Sequence of chain 1.B:
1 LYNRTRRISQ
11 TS

Sequence of chain 1.A:
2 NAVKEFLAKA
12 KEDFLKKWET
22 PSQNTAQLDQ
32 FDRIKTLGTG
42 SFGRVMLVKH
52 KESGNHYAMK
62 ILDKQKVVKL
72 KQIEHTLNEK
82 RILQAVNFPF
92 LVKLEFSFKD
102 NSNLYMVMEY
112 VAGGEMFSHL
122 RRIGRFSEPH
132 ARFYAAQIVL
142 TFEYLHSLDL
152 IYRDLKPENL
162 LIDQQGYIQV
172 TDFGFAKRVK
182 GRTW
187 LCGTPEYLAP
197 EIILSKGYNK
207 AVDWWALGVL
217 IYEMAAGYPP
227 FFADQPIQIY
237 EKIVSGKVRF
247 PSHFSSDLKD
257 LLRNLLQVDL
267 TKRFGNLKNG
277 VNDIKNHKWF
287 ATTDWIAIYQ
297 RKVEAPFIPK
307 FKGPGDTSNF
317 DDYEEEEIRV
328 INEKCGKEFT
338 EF

This small molecule binds to this protein.
Small molecule (SMILES): Nc1ncnc2c1ncn2[C@@H]1O[C@H](CO[P](=O)(O)O[P](=O)(O)NP(=O)(O)O)[C@@H](O)[C@H]1O

Binding-site contacts:
Ligand atom C2 contacts residue VAL112 of chain 1.A at 3.5 Å (hydrophobic).
Ligand atom O2G contacts residue MG1 of chain 1.C at 2.0 Å.
Ligand atom N3 contacts residue PHE316 of chain 1.A at 3.5 Å.
Ligand atom N7 contacts residue THR172 of chain 1.A at 3.1 Å (h-bond).
Ligand atom O2B contacts residue MG1 of chain 1.C at 2.1 Å.
Ligand atom N6 contacts residue GLU110 of chain 1.A at 2.9 Å (salt-bridge).
Ligand atom O2B contacts residue ASP173 of chain 1.A at 2.9 Å (salt-bridge).
Ligand atom O3' contacts residue GLU116 of chain 1.A at 2.6 Å (salt-bridge).
Ligand atom C6 contacts residue ALA59 of chain 1.A at 3.2 Å (hydrophobic).
Ligand atom O1G contacts residue LYS157 of chain 1.A at 3.3 Å (salt-bridge).
Ligand atom O2G contacts residue LYS157 of chain 1.A at 3.2 Å (salt-bridge).
Ligand atom N1 contacts residue VAL112 of chain 1.A at 3.0 Å (h-bond).
Ligand atom O2' contacts residue PHE316 of chain 1.A at 3.5 Å.
Ligand atom N3B contacts residue MG1 of chain 1.C at 3.4 Å.
Ligand atom PB contacts residue MG1 of chain 1.C at 3.1 Å.
Ligand atom C3' contacts residue GLU116 of chain 1.A at 3.5 Å.
Ligand atom N3B contacts residue THR40 of chain 1.A at 3.1 Å (h-bond).
Ligand atom PA contacts residue MG1 of chain 1.C at 3.2 Å.
Ligand atom O2A contacts residue MG1 of chain 1.C at 2.1 Å.
Ligand atom PG contacts residue MG1 of chain 1.C at 3.2 Å.
Ligand atom O1A contacts residue ASP173 of chain 1.A at 3.4 Å.
Ligand atom C2' contacts residue GLU116 of chain 1.A at 3.5 Å.
Ligand atom O2A contacts residue ASP173 of chain 1.A at 3.1 Å (salt-bridge).
Ligand atom O2G contacts residue ASN160 of chain 1.A at 2.8 Å (h-bond).
Ligand atom O1B contacts residue GLY41 of chain 1.A at 3.2 Å.
Ligand atom O2' contacts residue GLU116 of chain 1.A at 2.6 Å (salt-bridge).
Ligand atom C6 contacts residue LEU162 of chain 1.A at 3.5 Å (hydrophobic).
Ligand atom O4' contacts residue VAL46 of chain 1.A at 3.5 Å.
Ligand atom O3G contacts residue ARG6 of chain 1.B at 2.7 Å (salt-bridge).
Ligand atom O3' contacts residue GLU159 of chain 1.A at 3.0 Å (salt-bridge).
Ligand atom O3A contacts residue MG1 of chain 1.C at 3.5 Å.
Ligand atom O2A contacts residue ASN160 of chain 1.A at 3.0 Å (h-bond).
Ligand atom N1 contacts residue ALA59 of chain 1.A at 3.4 Å.
Ligand atom N6 contacts residue ALA59 of chain 1.A at 3.5 Å.
Ligand atom O1A contacts residue LYS61 of chain 1.A at 2.6 Å (salt-bridge).
Ligand atom C5 contacts residue LEU162 of chain 1.A at 3.5 Å (hydrophobic).
Ligand atom O5' contacts residue VAL46 of chain 1.A at 3.5 Å.
Ligand atom N6 contacts residue VAL93 of chain 1.A at 3.4 Å.
Ligand atom O3' contacts residue ASN160 of chain 1.A at 3.0 Å (h-bond).
Ligand atom O3' contacts residue ARG6 of chain 1.B at 3.5 Å (salt-bridge).